Sequence of chain 1.A:
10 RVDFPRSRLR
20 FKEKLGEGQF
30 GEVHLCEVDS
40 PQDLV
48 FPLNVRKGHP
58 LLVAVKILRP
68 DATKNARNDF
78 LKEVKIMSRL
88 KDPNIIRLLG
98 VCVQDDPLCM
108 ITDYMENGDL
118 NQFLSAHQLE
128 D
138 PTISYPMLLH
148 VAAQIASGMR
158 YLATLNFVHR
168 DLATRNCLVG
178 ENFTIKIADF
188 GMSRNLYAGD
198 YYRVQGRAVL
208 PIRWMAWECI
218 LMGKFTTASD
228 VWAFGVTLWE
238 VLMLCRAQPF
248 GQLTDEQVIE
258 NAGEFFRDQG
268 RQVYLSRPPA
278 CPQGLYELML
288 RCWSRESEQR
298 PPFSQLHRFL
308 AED

Binding-site contacts:
Ligand atom C2 contacts residue LYS63 of chain 1.A at 3.8 Å.
Ligand atom C3 contacts residue LYS63 of chain 1.A at 3.7 Å.
Ligand atom O18 contacts residue ALA185 of chain 1.A at 3.4 Å.
Ligand atom C23 contacts residue PHE187 of chain 1.A at 3.7 Å (hydrophobic).
Ligand atom N34 contacts residue MET112 of chain 1.A at 3.1 Å (h-bond).
Ligand atom C32 contacts residue ALA61 of chain 1.A at 3.4 Å (hydrophobic).
Ligand atom C30 contacts residue LEU175 of chain 1.A at 3.7 Å (hydrophobic).
Ligand atom F14 contacts residue HIS166 of chain 1.A at 3.3 Å.
Ligand atom N34 contacts residue TYR111 of chain 1.A at 3.7 Å.
Ligand atom O35 contacts residue PHE187 of chain 1.A at 3.5 Å.
Ligand atom F15 contacts residue LEU87 of chain 1.A at 3.8 Å.
Ligand atom C9 contacts residue MET84 of chain 1.A at 3.7 Å (hydrophobic).
Ligand atom C4 contacts residue MET107 of chain 1.A at 3.9 Å (hydrophobic).
Ligand atom N22 contacts residue PHE187 of chain 1.A at 3.4 Å.
Ligand atom F14 contacts residue ASP186 of chain 1.A at 3.6 Å.
Ligand atom N33 contacts residue TYR111 of chain 1.A at 3.4 Å.
Ligand atom BR1 contacts residue THR109 of chain 1.A at 3.7 Å.
Ligand atom N11 contacts residue MET84 of chain 1.A at 3.4 Å (h-bond).
Ligand atom C8 contacts residue ASP186 of chain 1.A at 3.6 Å.
Ligand atom O18 contacts residue ASP186 of chain 1.A at 2.9 Å (salt-bridge).
Ligand atom C27 contacts residue PHE187 of chain 1.A at 3.7 Å (hydrophobic).
Ligand atom F14 contacts residue ALA185 of chain 1.A at 2.9 Å.
Ligand atom C25 contacts residue PHE187 of chain 1.A at 3.2 Å (hydrophobic).
Ligand atom C8 contacts residue GLU80 of chain 1.A at 3.4 Å.
Ligand atom C12 contacts residue MET84 of chain 1.A at 3.5 Å (hydrophobic).
Ligand atom C26 contacts residue PHE187 of chain 1.A at 3.7 Å (hydrophobic).
Ligand atom O10 contacts residue ALA185 of chain 1.A at 3.3 Å.
Ligand atom F14 contacts residue ILE184 of chain 1.A at 3.8 Å.
Ligand atom C12 contacts residue LEU87 of chain 1.A at 3.8 Å (hydrophobic).
Ligand atom O10 contacts residue ILE93 of chain 1.A at 3.3 Å.
Ligand atom O10 contacts residue ASP186 of chain 1.A at 3.6 Å (salt-bridge).
Ligand atom C17 contacts residue ASP186 of chain 1.A at 3.7 Å.
Ligand atom C32 contacts residue LEU175 of chain 1.A at 3.7 Å (hydrophobic).
Ligand atom C21 contacts residue PHE187 of chain 1.A at 3.8 Å (hydrophobic).
Ligand atom N33 contacts residue MET112 of chain 1.A at 2.9 Å (h-bond).
Ligand atom O18 contacts residue PHE187 of chain 1.A at 3.5 Å (h-bond).
Ligand atom F15 contacts residue ILE92 of chain 1.A at 3.8 Å.
Ligand atom O35 contacts residue VAL32 of chain 1.A at 3.4 Å.
Ligand atom C9 contacts residue ASP186 of chain 1.A at 3.5 Å.
Ligand atom C5 contacts residue MET84 of chain 1.A at 3.8 Å (hydrophobic).

The small molecule below binds the protein below.
Small molecule (SMILES): O=C(CN1C(=O)C2(CCN(C(=O)c3ccc4[nH]ncc4n3)CC2)c2c(Br)cccc21)NCC(F)(F)F